Binding-site contacts:
Ligand atom C1 contacts residue MET45 of chain 1.Y at 3.7 Å (hydrophobic).
Ligand atom C6 contacts residue LYS33 of chain 1.Y at 3.6 Å.
Ligand atom C11 contacts residue THR1 of chain 1.Y at 2.5 Å.
Ligand atom C10 contacts residue THR1 of chain 1.Y at 1.5 Å.
Ligand atom C9 contacts residue LYS33 of chain 1.Y at 3.7 Å.
Ligand atom C8 contacts residue LYS33 of chain 1.Y at 3.7 Å.
Ligand atom C8 contacts residue THR1 of chain 1.Y at 2.4 Å.
Ligand atom C23 contacts residue GLY47 of chain 1.Y at 3.6 Å.
Ligand atom C9 contacts residue THR1 of chain 1.Y at 1.4 Å.
Ligand atom C24 contacts residue GLY47 of chain 1.Y at 3.3 Å.
Ligand atom N28 contacts residue ASP126 of chain 1.Z at 3.7 Å.
Ligand atom C27 contacts residue SER21 of chain 1.Y at 3.4 Å.
Ligand atom C53 contacts residue PRO127 of chain 1.Z at 3.7 Å (hydrophobic).
Ligand atom C7 contacts residue LYS33 of chain 1.Y at 3.6 Å.
Ligand atom C11 contacts residue TYR169 of chain 1.Y at 3.2 Å (hydrophobic).
Ligand atom C40 contacts residue GLY47 of chain 1.Y at 3.7 Å.
Ligand atom O13 contacts residue MES1 of chain 1.QA at 3.1 Å.
Ligand atom N25 contacts residue SER21 of chain 1.Y at 3.2 Å (h-bond).
Ligand atom C12 contacts residue THR1 of chain 1.Y at 2.5 Å.
Ligand atom C51 contacts residue TYR108 of chain 1.Z at 3.5 Å (hydrophobic).
Ligand atom O49 contacts residue ALA20 of chain 1.Y at 3.3 Å.
Ligand atom N22 contacts residue GLY47 of chain 1.Y at 3.0 Å (h-bond).
Ligand atom O21 contacts residue THR1 of chain 1.Y at 2.2 Å (h-bond).
Ligand atom C11 contacts residue ARG19 of chain 1.Y at 3.4 Å.
Ligand atom C59 contacts residue ASP126 of chain 1.Z at 3.5 Å.
Ligand atom O21 contacts residue MES1 of chain 1.QA at 2.9 Å (h-bond).
Ligand atom C4 contacts residue ALA49 of chain 1.Y at 3.5 Å (hydrophobic).
Ligand atom O13 contacts residue THR1 of chain 1.Y at 3.5 Å (h-bond).
Ligand atom C7 contacts residue THR1 of chain 1.Y at 2.7 Å.
Ligand atom N22 contacts residue THR1 of chain 1.Y at 3.7 Å.
Ligand atom O49 contacts residue SER21 of chain 1.Y at 3.2 Å (h-bond).
Ligand atom O39 contacts residue ALA49 of chain 1.Y at 3.2 Å (h-bond).
Ligand atom C5 contacts residue LYS33 of chain 1.Y at 3.7 Å.
Ligand atom O61 contacts residue TYR108 of chain 1.Z at 3.4 Å (h-bond).
Ligand atom C7 contacts residue GLY47 of chain 1.Y at 3.7 Å.
Ligand atom O13 contacts residue SER21 of chain 1.Y at 3.2 Å (h-bond).
Ligand atom C12 contacts residue MES1 of chain 1.QA at 3.1 Å.
Ligand atom O21 contacts residue GLY47 of chain 1.Y at 3.2 Å (h-bond).
Ligand atom C10 contacts residue TYR169 of chain 1.Y at 3.7 Å (hydrophobic).
Ligand atom C3 contacts residue ALA49 of chain 1.Y at 3.4 Å (hydrophobic).

A protein and the small-molecule ligand that binds it are described below.
Small molecule (SMILES): COc1ccc(C[C@H](NC(=O)[C@H](C)NC(=O)C2=CC3=CCC=CC3=C2C)C(=O)N[C@@H](Cc2ccccc2)[C@@H](O)[C@H](C)CO)cc1

Sequence of chain 1.Y:
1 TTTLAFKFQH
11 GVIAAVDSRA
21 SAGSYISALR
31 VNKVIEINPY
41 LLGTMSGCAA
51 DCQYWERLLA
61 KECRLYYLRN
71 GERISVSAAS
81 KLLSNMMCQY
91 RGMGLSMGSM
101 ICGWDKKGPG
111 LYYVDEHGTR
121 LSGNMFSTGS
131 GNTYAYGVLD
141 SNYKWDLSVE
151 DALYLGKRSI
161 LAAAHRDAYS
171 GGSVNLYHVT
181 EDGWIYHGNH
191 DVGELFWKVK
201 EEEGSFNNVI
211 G

Sequence of chain 1.Z:
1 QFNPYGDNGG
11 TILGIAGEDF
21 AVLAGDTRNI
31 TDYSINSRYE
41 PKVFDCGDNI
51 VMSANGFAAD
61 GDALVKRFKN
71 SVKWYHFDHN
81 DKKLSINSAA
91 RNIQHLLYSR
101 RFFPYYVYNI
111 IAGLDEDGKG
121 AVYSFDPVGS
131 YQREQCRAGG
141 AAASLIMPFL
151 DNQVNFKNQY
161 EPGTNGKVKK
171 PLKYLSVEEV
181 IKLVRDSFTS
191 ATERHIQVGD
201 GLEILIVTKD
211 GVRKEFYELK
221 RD